Binding-site contacts:
Ligand atom C10 contacts residue LEU301 of chain 1.A at 3.7 Å (hydrophobic).
Ligand atom C14 contacts residue TRP112 of chain 1.A at 3.5 Å (hydrophobic).
Ligand atom F2 contacts residue PRO311 of chain 1.A at 3.5 Å.
Ligand atom C18 contacts residue NAP1 of chain 1.B at 3.4 Å.
Ligand atom C17 contacts residue NAP1 of chain 1.B at 3.5 Å.
Ligand atom C19 contacts residue SER114 of chain 1.A at 3.4 Å.
Ligand atom C8 contacts residue TRP21 of chain 1.A at 3.2 Å (hydrophobic).
Ligand atom C14 contacts residue SER114 of chain 1.A at 3.3 Å.
Ligand atom F1 contacts residue CYS304 of chain 1.A at 3.7 Å.
Ligand atom O1 contacts residue TRP220 of chain 1.A at 3.5 Å.
Ligand atom O2 contacts residue NAP1 of chain 1.B at 3.0 Å.
Ligand atom C5 contacts residue PHE123 of chain 1.A at 3.4 Å (hydrophobic).
Ligand atom C14 contacts residue PHE116 of chain 1.A at 3.6 Å (hydrophobic).
Ligand atom C12 contacts residue TRP112 of chain 1.A at 3.6 Å (hydrophobic).
Ligand atom S1 contacts residue TRP112 of chain 1.A at 3.6 Å.
Ligand atom N3 contacts residue TRP112 of chain 1.A at 3.5 Å.
Ligand atom O3 contacts residue TRP112 of chain 1.A at 2.9 Å (h-bond).
Ligand atom N3 contacts residue LEU301 of chain 1.A at 3.2 Å (h-bond).
Ligand atom F1 contacts residue PRO311 of chain 1.A at 3.4 Å.
Ligand atom O3 contacts residue HIS111 of chain 1.A at 3.0 Å (h-bond).
Ligand atom C11 contacts residue TRP112 of chain 1.A at 3.3 Å (hydrophobic).
Ligand atom C1 contacts residue TRP220 of chain 1.A at 3.6 Å (hydrophobic).
Ligand atom C18 contacts residue HIS111 of chain 1.A at 3.2 Å.
Ligand atom F1 contacts residue TYR310 of chain 1.A at 3.0 Å.
Ligand atom C13 contacts residue TRP112 of chain 1.A at 3.4 Å (hydrophobic).
Ligand atom C9 contacts residue TRP220 of chain 1.A at 3.7 Å (hydrophobic).
Ligand atom C3 contacts residue TRP21 of chain 1.A at 3.7 Å (hydrophobic).
Ligand atom C4 contacts residue TRP21 of chain 1.A at 3.7 Å (hydrophobic).
Ligand atom F3 contacts residue SER114 of chain 1.A at 2.9 Å.
Ligand atom F2 contacts residue TRP112 of chain 1.A at 3.5 Å.
Ligand atom F3 contacts residue CYS304 of chain 1.A at 3.4 Å.
Ligand atom O3 contacts residue NAP1 of chain 1.B at 3.6 Å (h-bond).
Ligand atom C16 contacts residue TRP112 of chain 1.A at 3.5 Å (hydrophobic).
Ligand atom C15 contacts residue TRP112 of chain 1.A at 3.5 Å (hydrophobic).
Ligand atom N1 contacts residue TRP220 of chain 1.A at 3.4 Å.
Ligand atom C10 contacts residue TRP112 of chain 1.A at 3.6 Å (hydrophobic).
Ligand atom F2 contacts residue SER114 of chain 1.A at 2.9 Å.
Ligand atom O2 contacts residue TYR49 of chain 1.A at 2.7 Å (h-bond).
Ligand atom C7 contacts residue TRP21 of chain 1.A at 3.3 Å (hydrophobic).
Ligand atom O2 contacts residue HIS111 of chain 1.A at 2.7 Å (h-bond).

The small molecule below binds the protein below.
Small molecule (SMILES): O=C(O)Cc1nn(Cc2nc3cc(C(F)(F)F)ccc3s2)c(=O)c2ccccc12

Sequence of chain 1.A:
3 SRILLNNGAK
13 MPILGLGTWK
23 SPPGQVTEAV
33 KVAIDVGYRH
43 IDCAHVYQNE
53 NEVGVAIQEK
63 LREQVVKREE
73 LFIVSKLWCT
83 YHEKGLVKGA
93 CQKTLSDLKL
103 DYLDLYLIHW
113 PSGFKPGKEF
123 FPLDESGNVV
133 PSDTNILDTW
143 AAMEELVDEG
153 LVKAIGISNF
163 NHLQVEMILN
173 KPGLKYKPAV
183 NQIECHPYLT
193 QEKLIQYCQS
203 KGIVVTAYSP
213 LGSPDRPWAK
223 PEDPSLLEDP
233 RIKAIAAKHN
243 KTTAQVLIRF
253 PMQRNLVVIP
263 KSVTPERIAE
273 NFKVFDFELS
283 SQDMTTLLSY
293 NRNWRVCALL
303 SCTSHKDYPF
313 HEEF